Sequence of chain 1.B:
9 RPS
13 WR

Sequence of chain 1.A:
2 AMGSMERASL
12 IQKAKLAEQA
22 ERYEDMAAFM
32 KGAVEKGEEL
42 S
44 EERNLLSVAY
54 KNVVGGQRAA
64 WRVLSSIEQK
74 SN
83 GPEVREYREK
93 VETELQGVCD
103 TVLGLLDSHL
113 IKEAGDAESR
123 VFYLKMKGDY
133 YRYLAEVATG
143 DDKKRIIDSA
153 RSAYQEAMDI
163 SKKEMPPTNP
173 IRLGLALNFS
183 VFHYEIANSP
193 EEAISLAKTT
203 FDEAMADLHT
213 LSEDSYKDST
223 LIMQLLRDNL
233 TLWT

Binding-site contacts:
Ligand atom C11 contacts residue ASP220 of chain 1.A at 3.7 Å.
Ligand atom N07 contacts residue PRO172 of chain 1.A at 4.1 Å.
Ligand atom C05 contacts residue PRO172 of chain 1.A at 3.4 Å (hydrophobic).
Ligand atom C03 contacts residue LYS127 of chain 1.A at 2.5 Å.
Ligand atom C15 contacts residue ILE224 of chain 1.A at 4.3 Å (hydrophobic).
Ligand atom C02 contacts residue TRP13 of chain 1.B at 3.7 Å (hydrophobic).
Ligand atom C15 contacts residue TRP13 of chain 1.B at 4.2 Å (hydrophobic).
Ligand atom F13 contacts residue ASP220 of chain 1.A at 3.8 Å.
Ligand atom C05 contacts residue TRP13 of chain 1.B at 3.4 Å (hydrophobic).
Ligand atom C05 contacts residue LYS127 of chain 1.A at 4.3 Å.
Ligand atom N07 contacts residue ILE173 of chain 1.A at 3.8 Å.
Ligand atom C06 contacts residue ILE173 of chain 1.A at 3.5 Å (hydrophobic).
Ligand atom C02 contacts residue LYS127 of chain 1.A at 1.4 Å.
Ligand atom C04 contacts residue ILE173 of chain 1.A at 4.1 Å (hydrophobic).
Ligand atom F12 contacts residue ASP220 of chain 1.A at 3.1 Å.
Ligand atom C15 contacts residue PRO172 of chain 1.A at 3.7 Å (hydrophobic).
Ligand atom C16 contacts residue ASN47 of chain 1.A at 3.9 Å.
Ligand atom F14 contacts residue PRO172 of chain 1.A at 4.3 Å.
Ligand atom C05 contacts residue ILE173 of chain 1.A at 3.6 Å (hydrophobic).
Ligand atom C16 contacts residue PHE124 of chain 1.A at 4.3 Å (hydrophobic).
Ligand atom C04 contacts residue GLY176 of chain 1.A at 3.9 Å.
Ligand atom C08 contacts residue ASN47 of chain 1.A at 4.0 Å.
Ligand atom C03 contacts residue TRP13 of chain 1.B at 3.4 Å (hydrophobic).
Ligand atom F14 contacts residue ASP220 of chain 1.A at 3.3 Å.
Ligand atom C05 contacts residue ILE224 of chain 1.A at 4.1 Å (hydrophobic).
Ligand atom C04 contacts residue TRP13 of chain 1.B at 3.5 Å (hydrophobic).
Ligand atom C10 contacts residue PRO172 of chain 1.A at 4.0 Å (hydrophobic).
Ligand atom C04 contacts residue LYS127 of chain 1.A at 2.9 Å.
Ligand atom F12 contacts residue PRO172 of chain 1.A at 3.9 Å.
Ligand atom N07 contacts residue TRP13 of chain 1.B at 4.0 Å.
Ligand atom C06 contacts residue TRP13 of chain 1.B at 3.5 Å (hydrophobic).
Ligand atom C03 contacts residue ILE173 of chain 1.A at 4.4 Å (hydrophobic).
Ligand atom C17 contacts residue TRP13 of chain 1.B at 3.5 Å (hydrophobic).
Ligand atom C17 contacts residue PHE124 of chain 1.A at 4.0 Å (hydrophobic).
Ligand atom C16 contacts residue ILE173 of chain 1.A at 3.8 Å (hydrophobic).
Ligand atom C08 contacts residue ILE173 of chain 1.A at 3.7 Å (hydrophobic).
Ligand atom C17 contacts residue LYS127 of chain 1.A at 3.8 Å.
Ligand atom C16 contacts residue TRP13 of chain 1.B at 3.3 Å (hydrophobic).
Ligand atom C17 contacts residue ILE173 of chain 1.A at 4.2 Å (hydrophobic).
Ligand atom C04 contacts residue PRO172 of chain 1.A at 3.6 Å (hydrophobic).

A small-molecule ligand and the protein it binds are described below.
Small molecule (SMILES): O=Cc1ccc(-n2cnc(C(F)(F)F)c2)cc1